Binding-site contacts:
Ligand atom O5 contacts residue THR248 of chain 3.D at 3.8 Å.
Ligand atom O5 contacts residue ASN246 of chain 3.D at 2.4 Å (h-bond).
Ligand atom C6 contacts residue THR248 of chain 3.D at 4.4 Å.
Ligand atom C5 contacts residue THR248 of chain 3.D at 4.0 Å.
Ligand atom C1 contacts residue ASN249 of chain 3.D at 4.0 Å.
Ligand atom C2 contacts residue THR248 of chain 3.D at 4.3 Å.
Ligand atom C5 contacts residue ASN246 of chain 3.D at 3.7 Å.
Ligand atom C2 contacts residue ASN246 of chain 3.D at 2.5 Å.
Ligand atom C1 contacts residue THR248 of chain 3.D at 3.2 Å.
Ligand atom C3 contacts residue ASN246 of chain 3.D at 3.8 Å.
Ligand atom C8 contacts residue ASN246 of chain 3.D at 4.2 Å.
Ligand atom O6 contacts residue THR248 of chain 3.D at 3.7 Å.
Ligand atom O7 contacts residue ASN246 of chain 3.D at 4.0 Å.
Ligand atom C4 contacts residue ASN246 of chain 3.D at 4.2 Å.
Ligand atom O5 contacts residue ASN249 of chain 3.D at 3.6 Å.
Ligand atom N2 contacts residue ASN246 of chain 3.D at 2.9 Å (h-bond).
Ligand atom O6 contacts residue ASN249 of chain 3.D at 3.7 Å.
Ligand atom C1 contacts residue ASN246 of chain 3.D at 1.4 Å.
Ligand atom C7 contacts residue ASN246 of chain 3.D at 3.6 Å.

This small molecule binds to this protein.
Small molecule (SMILES): CC(=O)N[C@@H]1[C@@H](O)[C@H](O)[C@@H](CO)O[C@H]1O

Sequence of chain 3.D:
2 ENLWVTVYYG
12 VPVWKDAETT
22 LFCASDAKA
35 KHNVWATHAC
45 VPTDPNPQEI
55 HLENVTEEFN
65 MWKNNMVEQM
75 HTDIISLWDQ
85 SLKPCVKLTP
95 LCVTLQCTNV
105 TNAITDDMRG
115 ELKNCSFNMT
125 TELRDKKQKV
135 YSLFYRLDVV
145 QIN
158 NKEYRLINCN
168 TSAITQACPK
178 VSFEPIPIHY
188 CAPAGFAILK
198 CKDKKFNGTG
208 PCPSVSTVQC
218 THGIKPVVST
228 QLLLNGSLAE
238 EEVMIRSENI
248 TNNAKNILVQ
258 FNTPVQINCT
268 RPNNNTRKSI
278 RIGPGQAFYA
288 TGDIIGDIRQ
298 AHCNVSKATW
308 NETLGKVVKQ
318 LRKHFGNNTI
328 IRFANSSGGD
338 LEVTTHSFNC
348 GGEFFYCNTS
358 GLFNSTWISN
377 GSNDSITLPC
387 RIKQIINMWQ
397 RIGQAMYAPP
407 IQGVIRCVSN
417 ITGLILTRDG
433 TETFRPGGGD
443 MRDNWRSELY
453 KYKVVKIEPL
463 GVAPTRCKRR